Binding-site contacts:
Ligand atom O7 contacts residue ASN616 of chain 1.B at 3.0 Å (h-bond).
Ligand atom C7 contacts residue ASN616 of chain 1.B at 2.9 Å.
Ligand atom C8 contacts residue ASN616 of chain 1.B at 3.5 Å.
Ligand atom O5 contacts residue ASN616 of chain 1.B at 4.3 Å.
Ligand atom N2 contacts residue ASN616 of chain 1.B at 3.3 Å (h-bond).
Ligand atom C2 contacts residue ASN616 of chain 1.B at 3.7 Å.
Ligand atom C1 contacts residue ASN616 of chain 1.B at 3.0 Å.
Ligand atom O5 contacts residue THR618 of chain 1.B at 4.3 Å.
Ligand atom C1 contacts residue THR618 of chain 1.B at 4.4 Å.

Sequence of chain 1.B:
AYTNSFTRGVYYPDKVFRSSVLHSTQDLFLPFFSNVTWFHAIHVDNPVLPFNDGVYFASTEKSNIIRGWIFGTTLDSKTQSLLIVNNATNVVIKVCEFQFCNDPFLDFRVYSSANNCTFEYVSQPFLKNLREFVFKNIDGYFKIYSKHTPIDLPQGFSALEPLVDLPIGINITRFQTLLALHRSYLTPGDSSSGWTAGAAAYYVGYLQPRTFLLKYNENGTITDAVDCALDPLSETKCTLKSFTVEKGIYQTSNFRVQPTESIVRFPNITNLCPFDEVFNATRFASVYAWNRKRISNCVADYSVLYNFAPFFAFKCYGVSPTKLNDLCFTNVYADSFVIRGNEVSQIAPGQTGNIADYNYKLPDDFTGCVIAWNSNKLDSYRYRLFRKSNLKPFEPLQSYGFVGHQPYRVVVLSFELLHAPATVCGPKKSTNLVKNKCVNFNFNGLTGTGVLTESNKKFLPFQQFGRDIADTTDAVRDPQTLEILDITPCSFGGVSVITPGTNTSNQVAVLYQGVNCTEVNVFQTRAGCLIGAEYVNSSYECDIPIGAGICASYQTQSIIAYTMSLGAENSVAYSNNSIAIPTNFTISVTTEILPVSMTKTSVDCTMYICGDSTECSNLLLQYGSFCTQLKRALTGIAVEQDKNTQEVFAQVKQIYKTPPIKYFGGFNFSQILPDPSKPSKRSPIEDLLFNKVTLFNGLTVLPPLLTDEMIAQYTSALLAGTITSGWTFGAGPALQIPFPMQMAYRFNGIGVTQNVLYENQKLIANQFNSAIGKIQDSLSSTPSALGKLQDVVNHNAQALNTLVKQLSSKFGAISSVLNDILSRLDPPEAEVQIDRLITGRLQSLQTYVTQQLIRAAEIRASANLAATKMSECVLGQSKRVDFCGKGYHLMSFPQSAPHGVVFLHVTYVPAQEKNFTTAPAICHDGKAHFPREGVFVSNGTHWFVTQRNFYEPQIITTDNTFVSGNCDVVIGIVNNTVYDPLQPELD

The small molecule below binds the protein below.
Small molecule (SMILES): CC(=O)N[C@@H]1[C@@H](O)[C@H](O)[C@@H](CO)O[C@H]1O